Binding-site contacts:
Ligand atom S1 contacts residue CYS120 of chain 1.A at 2.0 Å (h-bond).
Ligand atom C2 contacts residue GLN118 of chain 1.A at 4.2 Å.
Ligand atom C4 contacts residue CYS120 of chain 1.A at 3.0 Å (hydrophobic).
Ligand atom C9 contacts residue GLN118 of chain 1.A at 4.5 Å.
Ligand atom S1 contacts residue LEU119 of chain 1.A at 3.9 Å.
Ligand atom C2 contacts residue CYS120 of chain 1.A at 4.5 Å (hydrophobic).
Ligand atom C3 contacts residue CYS120 of chain 1.A at 4.1 Å (hydrophobic).
Ligand atom C4 contacts residue GLN118 of chain 1.A at 4.3 Å.
Ligand atom S1 contacts residue GLN118 of chain 1.A at 4.3 Å.
Ligand atom C3 contacts residue GLN118 of chain 1.A at 4.3 Å.

A protein and the small-molecule ligand that binds it are described below.
Small molecule (SMILES): CC1(C)C=C(CSS(C)(=O)=O)C(C)(C)N1[O]

Sequence of chain 1.A:
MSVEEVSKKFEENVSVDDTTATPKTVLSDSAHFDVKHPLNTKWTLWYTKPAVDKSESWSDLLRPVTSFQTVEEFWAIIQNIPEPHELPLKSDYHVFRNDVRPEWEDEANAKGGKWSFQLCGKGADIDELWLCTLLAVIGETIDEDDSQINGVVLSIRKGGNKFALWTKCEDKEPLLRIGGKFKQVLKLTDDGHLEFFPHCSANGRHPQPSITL